Sequence of chain 1.A:
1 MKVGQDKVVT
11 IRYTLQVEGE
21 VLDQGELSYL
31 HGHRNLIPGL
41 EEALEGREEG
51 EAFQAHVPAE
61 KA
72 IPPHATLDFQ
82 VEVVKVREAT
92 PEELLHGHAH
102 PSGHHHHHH

Binding-site contacts:
Ligand atom CD contacts residue LEU36 of chain 1.A at 4.3 Å (hydrophobic).
Ligand atom SD contacts residue ARG34 of chain 1.A at 3.8 Å.
Ligand atom CE contacts residue SER28 of chain 1.A at 4.1 Å.
Ligand atom O contacts residue LEU36 of chain 1.A at 3.4 Å.
Ligand atom CG1 contacts residue ASP23 of chain 1.A at 3.7 Å.
Ligand atom O contacts residue ILE37 of chain 1.A at 2.9 Å (h-bond).
Ligand atom CG contacts residue TYR13 of chain 1.A at 4.2 Å (hydrophobic).
Ligand atom CD contacts residue ILE37 of chain 1.A at 4.0 Å (hydrophobic).
Ligand atom CB contacts residue ASN35 of chain 1.A at 4.3 Å.
Ligand atom SD contacts residue ILE37 of chain 1.A at 4.2 Å.
Ligand atom CG contacts residue ASN35 of chain 1.A at 3.7 Å.
Ligand atom C contacts residue ASN35 of chain 1.A at 4.0 Å.
Ligand atom SD contacts residue LEU36 of chain 1.A at 3.3 Å (h-bond).
Ligand atom CB contacts residue TYR13 of chain 1.A at 3.4 Å (hydrophobic).
Ligand atom NZ contacts residue SER28 of chain 1.A at 2.9 Å (h-bond).
Ligand atom SD contacts residue PRO38 of chain 1.A at 4.0 Å.
Ligand atom CA contacts residue ASN35 of chain 1.A at 4.0 Å.
Ligand atom CB contacts residue LEU27 of chain 1.A at 3.8 Å (hydrophobic).
Ligand atom CD contacts residue TYR29 of chain 1.A at 4.2 Å (hydrophobic).
Ligand atom CB contacts residue LEU36 of chain 1.A at 4.3 Å (hydrophobic).
Ligand atom CE contacts residue ARG34 of chain 1.A at 3.4 Å.
Ligand atom C contacts residue LEU36 of chain 1.A at 3.8 Å (hydrophobic).
Ligand atom CA contacts residue ASN35 of chain 1.A at 3.8 Å.
Ligand atom O contacts residue ASN35 of chain 1.A at 4.3 Å.
Ligand atom CD contacts residue SER28 of chain 1.A at 4.2 Å.
Ligand atom N contacts residue LEU36 of chain 1.A at 4.2 Å.
Ligand atom CG contacts residue ARG34 of chain 1.A at 3.8 Å.
Ligand atom C contacts residue ILE37 of chain 1.A at 4.1 Å (hydrophobic).
Ligand atom N contacts residue ASN35 of chain 1.A at 3.1 Å (h-bond).
Ligand atom CB contacts residue ASN35 of chain 1.A at 3.5 Å.
Ligand atom CD1 contacts residue ASP23 of chain 1.A at 4.1 Å.
Ligand atom CB contacts residue LEU27 of chain 1.A at 4.3 Å (hydrophobic).
Ligand atom CD1 contacts residue LEU15 of chain 1.A at 4.0 Å (hydrophobic).
Ligand atom N contacts residue LEU36 of chain 1.A at 4.2 Å.
Ligand atom NZ contacts residue TYR29 of chain 1.A at 4.2 Å.
Ligand atom CB contacts residue ASP23 of chain 1.A at 4.1 Å.
Ligand atom CA contacts residue LEU27 of chain 1.A at 4.0 Å (hydrophobic).
Ligand atom CD contacts residue ASN35 of chain 1.A at 3.8 Å.
Ligand atom CB contacts residue LEU36 of chain 1.A at 3.8 Å (hydrophobic).
Ligand atom CB contacts residue ILE37 of chain 1.A at 4.4 Å (hydrophobic).

This protein binds this small molecule.
Small molecule (SMILES): CC[C@H](C)[C@@H](C=O)NC(=O)[C@H](Cc1ccccc1)NC(=O)[C@@H]1CCCN1C(=O)[C@H](CCCCN)NC(=O)[C@@H](N)CCSC